Binding-site contacts:
Ligand atom F1 contacts residue VAL171 of chain 30.A at 3.8 Å.
Ligand atom CM6 contacts residue ILE95 of chain 30.A at 3.9 Å (hydrophobic).
Ligand atom C5 contacts residue TYR193 of chain 30.A at 4.0 Å (hydrophobic).
Ligand atom C3A contacts residue LEU220 of chain 30.A at 4.0 Å (hydrophobic).
Ligand atom C2B contacts residue ILE184 of chain 30.A at 3.8 Å (hydrophobic).
Ligand atom C4 contacts residue ILE217 of chain 30.A at 4.0 Å (hydrophobic).
Ligand atom CM2 contacts residue PHE147 of chain 30.A at 3.8 Å (hydrophobic).
Ligand atom F3 contacts residue ALA169 of chain 30.A at 3.7 Å.
Ligand atom F2 contacts residue PHE147 of chain 30.A at 3.8 Å.
Ligand atom CM2 contacts residue ILE217 of chain 30.A at 3.4 Å (hydrophobic).
Ligand atom F1 contacts residue MET182 of chain 30.A at 3.2 Å.
Ligand atom F2 contacts residue ALA145 of chain 30.A at 2.8 Å.
Ligand atom C5B contacts residue ILE119 of chain 30.A at 3.9 Å (hydrophobic).
Ligand atom F3 contacts residue VAL24 of chain 30.C at 3.3 Å.
Ligand atom C6B contacts residue ILE95 of chain 30.A at 4.0 Å (hydrophobic).
Ligand atom O1B contacts residue ILE119 of chain 30.A at 3.9 Å.
Ligand atom C1B contacts residue ILE95 of chain 30.A at 3.6 Å (hydrophobic).
Ligand atom N1A contacts residue LEU220 of chain 30.A at 3.3 Å.
Ligand atom N2 contacts residue THR97 of chain 30.A at 3.8 Å.
Ligand atom C2A contacts residue LEU220 of chain 30.A at 3.8 Å (hydrophobic).
Ligand atom O1A contacts residue LEU220 of chain 30.A at 3.4 Å.
Ligand atom C6B contacts residue ILE119 of chain 30.A at 3.8 Å (hydrophobic).
Ligand atom N1A contacts residue ILE119 of chain 30.A at 3.8 Å.
Ligand atom F2 contacts residue VAL171 of chain 30.A at 3.9 Å.
Ligand atom F3 contacts residue PHE147 of chain 30.A at 3.5 Å.
Ligand atom C2B contacts residue ILE95 of chain 30.A at 3.8 Å (hydrophobic).
Ligand atom CM6 contacts residue TRP93 of chain 30.A at 3.7 Å (hydrophobic).
Ligand atom O1 contacts residue PHE115 of chain 30.A at 3.4 Å.
Ligand atom C1C contacts residue TYR193 of chain 30.A at 3.9 Å (hydrophobic).
Ligand atom CM6 contacts residue ILE119 of chain 30.A at 4.0 Å (hydrophobic).
Ligand atom N3A contacts residue ILE184 of chain 30.A at 3.9 Å.
Ligand atom C4 contacts residue TYR193 of chain 30.A at 3.9 Å (hydrophobic).
Ligand atom CM2 contacts residue ILE95 of chain 30.A at 4.0 Å (hydrophobic).
Ligand atom C3B contacts residue ILE184 of chain 30.A at 3.5 Å (hydrophobic).
Ligand atom O1A contacts residue ILE121 of chain 30.A at 3.8 Å.
Ligand atom O1 contacts residue THR97 of chain 30.A at 3.8 Å.
Ligand atom CM2 contacts residue ILE184 of chain 30.A at 3.8 Å (hydrophobic).
Ligand atom F2 contacts residue ALA169 of chain 30.A at 3.6 Å.
Ligand atom N3A contacts residue PHE147 of chain 30.A at 3.9 Å.
Ligand atom N2 contacts residue PHE115 of chain 30.A at 3.7 Å.

This small molecule binds to this protein.
Small molecule (SMILES): Cc1cc(CCCOc2c(C)cc(-c3noc(C(F)(F)F)n3)cc2C)on1

Sequence of chain 30.C:
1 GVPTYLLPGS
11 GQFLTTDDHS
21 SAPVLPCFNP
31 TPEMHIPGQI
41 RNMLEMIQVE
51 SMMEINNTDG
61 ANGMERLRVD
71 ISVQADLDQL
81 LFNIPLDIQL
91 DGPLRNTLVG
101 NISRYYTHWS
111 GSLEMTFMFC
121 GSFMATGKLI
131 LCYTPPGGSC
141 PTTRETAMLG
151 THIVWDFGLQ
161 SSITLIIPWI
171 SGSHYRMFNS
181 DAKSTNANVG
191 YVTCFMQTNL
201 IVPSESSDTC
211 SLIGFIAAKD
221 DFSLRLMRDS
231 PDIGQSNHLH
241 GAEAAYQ

Sequence of chain 26.C:
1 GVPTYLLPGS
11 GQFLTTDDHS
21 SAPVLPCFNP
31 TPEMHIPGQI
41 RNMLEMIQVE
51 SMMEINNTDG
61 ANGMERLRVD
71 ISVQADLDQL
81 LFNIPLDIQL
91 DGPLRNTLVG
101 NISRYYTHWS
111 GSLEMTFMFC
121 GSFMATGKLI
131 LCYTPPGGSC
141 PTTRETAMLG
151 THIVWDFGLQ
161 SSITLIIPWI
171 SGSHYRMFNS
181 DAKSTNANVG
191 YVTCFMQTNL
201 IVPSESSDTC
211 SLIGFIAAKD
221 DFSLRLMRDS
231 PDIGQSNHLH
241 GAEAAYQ

Sequence of chain 30.A:
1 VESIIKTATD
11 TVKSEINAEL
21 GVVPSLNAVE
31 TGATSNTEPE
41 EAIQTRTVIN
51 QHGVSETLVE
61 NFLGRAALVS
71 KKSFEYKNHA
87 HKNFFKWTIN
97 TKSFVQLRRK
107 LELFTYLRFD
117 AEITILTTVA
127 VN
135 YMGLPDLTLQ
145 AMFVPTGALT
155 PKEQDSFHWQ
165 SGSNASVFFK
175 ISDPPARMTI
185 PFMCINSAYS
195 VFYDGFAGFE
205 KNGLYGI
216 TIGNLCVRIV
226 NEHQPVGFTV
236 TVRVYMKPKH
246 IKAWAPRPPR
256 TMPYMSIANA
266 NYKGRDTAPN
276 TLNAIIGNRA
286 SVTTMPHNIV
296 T